Binding-site contacts:
Ligand atom C5 contacts residue TRP34 of chain 1.B at 4.1 Å (hydrophobic).
Ligand atom C5 contacts residue TRP274 of chain 1.B at 4.2 Å (hydrophobic).
Ligand atom C7 contacts residue TYR94 of chain 1.B at 4.1 Å (hydrophobic).
Ligand atom O8 contacts residue SER91 of chain 1.B at 3.7 Å.
Ligand atom C3 contacts residue SER213 of chain 1.B at 3.4 Å.
Ligand atom C10 contacts residue GLY172 of chain 1.B at 4.1 Å.
Ligand atom O12 contacts residue PHE208 of chain 1.B at 4.1 Å.
Ligand atom C7 contacts residue HIS146 of chain 1.B at 4.2 Å.
Ligand atom C6 contacts residue ALA192 of chain 1.B at 3.8 Å (hydrophobic).
Ligand atom C3 contacts residue TRP274 of chain 1.B at 3.6 Å (hydrophobic).
Ligand atom O11 contacts residue ARG170 of chain 1.B at 3.1 Å (salt-bridge).
Ligand atom C4 contacts residue TRP274 of chain 1.B at 3.6 Å (hydrophobic).
Ligand atom C2 contacts residue HIS146 of chain 1.B at 3.9 Å.
Ligand atom C5 contacts residue LEU35 of chain 1.B at 4.0 Å (hydrophobic).
Ligand atom O11 contacts residue GLY172 of chain 1.B at 3.5 Å.
Ligand atom O12 contacts residue PHE209 of chain 1.B at 3.7 Å.
Ligand atom O8 contacts residue ASP236 of chain 1.B at 2.3 Å (salt-bridge).
Ligand atom C4 contacts residue HIS39 of chain 1.B at 3.8 Å.
Ligand atom C7 contacts residue ASP236 of chain 1.B at 3.3 Å.
Ligand atom C4 contacts residue PHE217 of chain 1.B at 4.0 Å (hydrophobic).
Ligand atom C3 contacts residue PHE209 of chain 1.B at 3.9 Å (hydrophobic).
Ligand atom O12 contacts residue GLY172 of chain 1.B at 4.0 Å.
Ligand atom C10 contacts residue ASP236 of chain 1.B at 4.2 Å.
Ligand atom C2 contacts residue PRO210 of chain 1.B at 4.2 Å (hydrophobic).
Ligand atom C6 contacts residue TRP34 of chain 1.B at 4.0 Å (hydrophobic).
Ligand atom C2 contacts residue PHE209 of chain 1.B at 3.8 Å (hydrophobic).
Ligand atom C6 contacts residue HIS238 of chain 1.B at 3.8 Å.
Ligand atom O12 contacts residue ARG170 of chain 1.B at 2.8 Å (salt-bridge).
Ligand atom C10 contacts residue TYR94 of chain 1.B at 3.7 Å (hydrophobic).
Ligand atom C5 contacts residue ALA192 of chain 1.B at 3.9 Å (hydrophobic).
Ligand atom C1 contacts residue HIS238 of chain 1.B at 4.2 Å.
Ligand atom O11 contacts residue TYR94 of chain 1.B at 2.6 Å (h-bond).
Ligand atom O8 contacts residue HIS238 of chain 1.B at 3.2 Å (h-bond).
Ligand atom C10 contacts residue ARG170 of chain 1.B at 3.7 Å.
Ligand atom O8 contacts residue TYR94 of chain 1.B at 3.8 Å.
Ligand atom C6 contacts residue TYR94 of chain 1.B at 3.7 Å (hydrophobic).
Ligand atom C1 contacts residue ALA192 of chain 1.B at 4.2 Å (hydrophobic).
Ligand atom O11 contacts residue ALA192 of chain 1.B at 3.7 Å.
Ligand atom C5 contacts residue HIS238 of chain 1.B at 4.2 Å.
Ligand atom C3 contacts residue GLU212 of chain 1.B at 4.0 Å.

The protein below binds the small molecule below.
Small molecule (SMILES): O=C(O)[C@@H](O)c1ccccc1

Sequence of chain 1.B:
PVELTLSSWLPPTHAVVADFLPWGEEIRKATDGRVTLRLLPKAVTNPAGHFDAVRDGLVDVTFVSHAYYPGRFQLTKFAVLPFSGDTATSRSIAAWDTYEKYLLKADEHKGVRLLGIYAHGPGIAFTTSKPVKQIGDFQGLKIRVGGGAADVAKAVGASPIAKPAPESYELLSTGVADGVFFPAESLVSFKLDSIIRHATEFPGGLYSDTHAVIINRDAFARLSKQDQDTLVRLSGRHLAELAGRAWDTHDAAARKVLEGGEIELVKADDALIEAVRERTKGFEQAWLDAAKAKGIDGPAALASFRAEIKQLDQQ